Sequence of chain 1.A:
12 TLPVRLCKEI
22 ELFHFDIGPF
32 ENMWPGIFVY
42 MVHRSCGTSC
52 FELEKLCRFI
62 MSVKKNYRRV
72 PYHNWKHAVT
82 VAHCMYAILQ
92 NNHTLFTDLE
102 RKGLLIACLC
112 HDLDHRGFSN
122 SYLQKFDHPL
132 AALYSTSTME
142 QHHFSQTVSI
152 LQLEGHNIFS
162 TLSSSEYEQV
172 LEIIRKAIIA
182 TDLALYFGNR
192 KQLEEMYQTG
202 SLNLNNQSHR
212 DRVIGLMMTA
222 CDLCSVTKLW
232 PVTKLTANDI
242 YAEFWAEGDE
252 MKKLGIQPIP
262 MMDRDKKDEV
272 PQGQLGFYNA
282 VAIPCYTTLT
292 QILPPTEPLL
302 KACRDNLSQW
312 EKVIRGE

The small molecule below binds the protein below.
Small molecule (SMILES): COc1nc2cccnc2n1C1CC(Nc2nc3ccccc3s2)C1

Binding-site contacts:
Ligand atom C14 contacts residue GLN275 of chain 1.A at 3.6 Å.
Ligand atom C19 contacts residue 1IS1 of chain 1.C at 0.1 Å.
Ligand atom C12 contacts residue GLN275 of chain 1.A at 3.6 Å.
Ligand atom N09 contacts residue ILE241 of chain 1.A at 3.4 Å.
Ligand atom C20 contacts residue 1IS1 of chain 1.C at 0.1 Å.
Ligand atom C05 contacts residue 1IS1 of chain 1.C at 0.1 Å.
Ligand atom O02 contacts residue MET262 of chain 1.A at 3.3 Å (h-bond).
Ligand atom C08 contacts residue ILE241 of chain 1.A at 3.2 Å (hydrophobic).
Ligand atom N04 contacts residue 1IS1 of chain 1.C at 0.2 Å (h-bond).
Ligand atom C10 contacts residue 1IS1 of chain 1.C at 0.3 Å.
Ligand atom N16 contacts residue 1IS1 of chain 1.C at 0.2 Å (h-bond).
Ligand atom O02 contacts residue 1IS1 of chain 1.C at 0.5 Å (h-bond).
Ligand atom C17 contacts residue GLY274 of chain 1.A at 3.6 Å.
Ligand atom C15 contacts residue PHE278 of chain 1.A at 3.4 Å (hydrophobic).
Ligand atom N18 contacts residue 1IS1 of chain 1.C at 0.1 Å (h-bond).
Ligand atom S25 contacts residue GLY274 of chain 1.A at 3.5 Å.
Ligand atom C22 contacts residue MET262 of chain 1.A at 3.5 Å (hydrophobic).
Ligand atom C22 contacts residue PRO261 of chain 1.A at 3.5 Å (hydrophobic).
Ligand atom C23 contacts residue MET262 of chain 1.A at 3.4 Å (hydrophobic).
Ligand atom C03 contacts residue 1IS1 of chain 1.C at 0.4 Å.
Ligand atom N09 contacts residue 1IS1 of chain 1.C at 0.4 Å (h-bond).
Ligand atom C17 contacts residue 1IS1 of chain 1.C at 0.1 Å.
Ligand atom C08 contacts residue 1IS1 of chain 1.C at 0.4 Å.
Ligand atom C21 contacts residue 1IS1 of chain 1.C at 0.1 Å.
Ligand atom N16 contacts residue GLY274 of chain 1.A at 3.5 Å (h-bond).
Ligand atom C24 contacts residue MET262 of chain 1.A at 3.6 Å (hydrophobic).
Ligand atom S25 contacts residue 1IS1 of chain 1.C at 0.1 Å (h-bond).
Ligand atom C22 contacts residue 1IS1 of chain 1.C at 0.1 Å.
Ligand atom C14 contacts residue TYR242 of chain 1.A at 3.5 Å (hydrophobic).
Ligand atom C24 contacts residue 1IS1 of chain 1.C at 0.0 Å.
Ligand atom C15 contacts residue 1IS1 of chain 1.C at 0.2 Å.
Ligand atom C14 contacts residue 1IS1 of chain 1.C at 0.2 Å.
Ligand atom C13 contacts residue 1IS1 of chain 1.C at 0.3 Å.
Ligand atom C06 contacts residue 1IS1 of chain 1.C at 0.2 Å.
Ligand atom C12 contacts residue 1IS1 of chain 1.C at 1.0 Å.
Ligand atom C23 contacts residue 1IS1 of chain 1.C at 0.0 Å.
Ligand atom N18 contacts residue TYR242 of chain 1.A at 2.8 Å (h-bond).
Ligand atom C07 contacts residue 1IS1 of chain 1.C at 0.3 Å.
Ligand atom C01 contacts residue 1IS1 of chain 1.C at 0.5 Å.
Ligand atom N11 contacts residue 1IS1 of chain 1.C at 0.4 Å (h-bond).